This protein binds this small molecule.
Small molecule (SMILES): N#Cc1cc2c(Oc3ccccc3OCCn3ccc(=O)[nH]c3=O)cccn2c1

Binding-site contacts:
Ligand atom C14 contacts residue TYR190 of chain 1.A at 3.5 Å (hydrophobic).
Ligand atom C0C contacts residue TYR190 of chain 1.A at 3.6 Å (hydrophobic).
Ligand atom O0A contacts residue TYR190 of chain 1.A at 3.7 Å.
Ligand atom O0Q contacts residue LYS105 of chain 1.A at 2.7 Å (salt-bridge).
Ligand atom C10 contacts residue TYR190 of chain 1.A at 3.5 Å (hydrophobic).
Ligand atom C0V contacts residue TYR190 of chain 1.A at 3.4 Å (hydrophobic).
Ligand atom N0M contacts residue VAL108 of chain 1.A at 3.3 Å.
Ligand atom N0H contacts residue TYR320 of chain 1.A at 3.5 Å.
Ligand atom O0S contacts residue PHE229 of chain 1.A at 3.5 Å.
Ligand atom C0D contacts residue LYS103 of chain 1.A at 3.1 Å.
Ligand atom C16 contacts residue TRP231 of chain 1.A at 3.7 Å (hydrophobic).
Ligand atom C11 contacts residue TYR190 of chain 1.A at 3.3 Å (hydrophobic).
Ligand atom C0K contacts residue VAL108 of chain 1.A at 3.5 Å (hydrophobic).
Ligand atom C0D contacts residue LEU102 of chain 1.A at 3.6 Å (hydrophobic).
Ligand atom N19 contacts residue PHE229 of chain 1.A at 3.5 Å.
Ligand atom C0Z contacts residue LEU102 of chain 1.A at 3.6 Å (hydrophobic).
Ligand atom O0Q contacts residue PRO238 of chain 1.A at 3.5 Å (h-bond).
Ligand atom C0P contacts residue TYR320 of chain 1.A at 3.5 Å (hydrophobic).
Ligand atom C0N contacts residue VAL108 of chain 1.A at 3.5 Å (hydrophobic).
Ligand atom C0N contacts residue HIS237 of chain 1.A at 3.5 Å.
Ligand atom C02 contacts residue VAL181 of chain 1.A at 3.5 Å (hydrophobic).
Ligand atom C0Y contacts residue LEU102 of chain 1.A at 3.5 Å (hydrophobic).
Ligand atom C0X contacts residue TYR190 of chain 1.A at 3.5 Å (hydrophobic).
Ligand atom C11 contacts residue TRP231 of chain 1.A at 3.5 Å (hydrophobic).
Ligand atom C03 contacts residue TYR190 of chain 1.A at 3.1 Å (hydrophobic).
Ligand atom N0M contacts residue PRO238 of chain 1.A at 3.4 Å (h-bond).
Ligand atom O0Q contacts residue LYS104 of chain 1.A at 3.2 Å.
Ligand atom C0E contacts residue TYR320 of chain 1.A at 3.5 Å (hydrophobic).
Ligand atom N0W contacts residue TYR190 of chain 1.A at 3.2 Å.
Ligand atom N19 contacts residue VAL110 of chain 1.A at 3.6 Å.
Ligand atom C02 contacts residue GLY192 of chain 1.A at 3.4 Å.
Ligand atom C0K contacts residue PRO238 of chain 1.A at 3.6 Å (hydrophobic).
Ligand atom C02 contacts residue TYR190 of chain 1.A at 3.3 Å (hydrophobic).
Ligand atom O0S contacts residue PRO238 of chain 1.A at 3.3 Å.
Ligand atom C0O contacts residue HIS237 of chain 1.A at 3.6 Å.
Ligand atom C0N contacts residue PRO238 of chain 1.A at 3.6 Å (hydrophobic).
Ligand atom O0A contacts residue VAL108 of chain 1.A at 3.4 Å.
Ligand atom C16 contacts residue VAL110 of chain 1.A at 3.7 Å (hydrophobic).
Ligand atom C16 contacts residue TYR190 of chain 1.A at 3.5 Å (hydrophobic).
Ligand atom C14 contacts residue LEU236 of chain 1.A at 3.7 Å (hydrophobic).

Sequence of chain 1.A:
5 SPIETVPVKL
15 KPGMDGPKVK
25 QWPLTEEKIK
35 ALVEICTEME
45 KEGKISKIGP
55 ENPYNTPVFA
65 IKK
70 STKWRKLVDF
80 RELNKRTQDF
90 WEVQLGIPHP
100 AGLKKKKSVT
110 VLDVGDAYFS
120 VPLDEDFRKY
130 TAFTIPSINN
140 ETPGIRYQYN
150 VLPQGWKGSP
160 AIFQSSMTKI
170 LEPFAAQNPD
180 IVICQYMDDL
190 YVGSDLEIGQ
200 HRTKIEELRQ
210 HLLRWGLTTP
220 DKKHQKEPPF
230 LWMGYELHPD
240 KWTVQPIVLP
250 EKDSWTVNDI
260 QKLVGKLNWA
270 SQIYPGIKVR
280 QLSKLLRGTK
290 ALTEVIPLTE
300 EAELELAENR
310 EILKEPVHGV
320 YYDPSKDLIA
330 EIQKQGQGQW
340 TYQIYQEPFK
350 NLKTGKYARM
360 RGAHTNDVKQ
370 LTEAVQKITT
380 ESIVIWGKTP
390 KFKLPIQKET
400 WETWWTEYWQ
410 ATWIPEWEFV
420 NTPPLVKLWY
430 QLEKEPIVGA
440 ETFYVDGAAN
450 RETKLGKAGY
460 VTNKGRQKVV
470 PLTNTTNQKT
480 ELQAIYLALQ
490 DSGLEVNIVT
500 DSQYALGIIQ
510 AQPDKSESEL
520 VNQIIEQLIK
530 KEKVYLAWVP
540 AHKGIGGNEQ